A small-molecule ligand and the protein it binds are described below.
Small molecule (SMILES): CC(=O)N[C@@H]1[C@@H](O)[C@H](O)[C@@H](CO)O[C@H]1O

Sequence of chain 1.B:
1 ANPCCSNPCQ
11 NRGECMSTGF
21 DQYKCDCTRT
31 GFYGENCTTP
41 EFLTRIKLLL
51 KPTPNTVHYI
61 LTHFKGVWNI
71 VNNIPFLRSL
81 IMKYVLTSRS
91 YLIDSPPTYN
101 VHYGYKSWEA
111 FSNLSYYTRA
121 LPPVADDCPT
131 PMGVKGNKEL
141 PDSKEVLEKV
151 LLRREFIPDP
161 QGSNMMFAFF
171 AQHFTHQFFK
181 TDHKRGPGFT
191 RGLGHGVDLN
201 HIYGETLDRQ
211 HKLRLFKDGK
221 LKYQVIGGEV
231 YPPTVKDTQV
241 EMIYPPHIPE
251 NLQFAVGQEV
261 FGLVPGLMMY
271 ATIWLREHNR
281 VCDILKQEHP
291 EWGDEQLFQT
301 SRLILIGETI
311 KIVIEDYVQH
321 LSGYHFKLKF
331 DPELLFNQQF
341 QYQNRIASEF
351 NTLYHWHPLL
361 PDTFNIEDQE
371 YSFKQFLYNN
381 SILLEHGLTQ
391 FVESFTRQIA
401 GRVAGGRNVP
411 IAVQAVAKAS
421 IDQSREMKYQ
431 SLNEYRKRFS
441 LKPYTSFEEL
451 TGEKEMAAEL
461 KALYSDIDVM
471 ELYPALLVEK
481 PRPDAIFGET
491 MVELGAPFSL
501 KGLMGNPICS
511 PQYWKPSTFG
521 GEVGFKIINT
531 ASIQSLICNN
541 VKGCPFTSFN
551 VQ

Binding-site contacts:
Ligand atom C5 contacts residue TYR23 of chain 1.B at 3.7 Å (hydrophobic).
Ligand atom C1 contacts residue TYR23 of chain 1.B at 3.5 Å (hydrophobic).
Ligand atom C3 contacts residue ASN36 of chain 1.B at 3.7 Å.
Ligand atom O7 contacts residue ASN36 of chain 1.B at 3.6 Å.
Ligand atom C8 contacts residue GLU35 of chain 1.B at 3.4 Å.
Ligand atom O5 contacts residue ASN36 of chain 1.B at 2.4 Å (h-bond).
Ligand atom O6 contacts residue SER6 of chain 1.B at 4.3 Å.
Ligand atom N2 contacts residue ASN36 of chain 1.B at 2.8 Å (h-bond).
Ligand atom O6 contacts residue TYR23 of chain 1.B at 4.1 Å.
Ligand atom C2 contacts residue GLU35 of chain 1.B at 4.0 Å.
Ligand atom O5 contacts residue TYR23 of chain 1.B at 3.5 Å (h-bond).
Ligand atom C1 contacts residue GLU35 of chain 1.B at 4.1 Å.
Ligand atom C7 contacts residue ASN36 of chain 1.B at 3.5 Å.
Ligand atom C4 contacts residue ASN36 of chain 1.B at 4.1 Å.
Ligand atom C1 contacts residue ASN36 of chain 1.B at 1.4 Å.
Ligand atom N2 contacts residue GLU35 of chain 1.B at 3.0 Å (salt-bridge).
Ligand atom C2 contacts residue ASN36 of chain 1.B at 2.3 Å.
Ligand atom O6 contacts residue PRO8 of chain 1.B at 3.7 Å.
Ligand atom C6 contacts residue TYR23 of chain 1.B at 4.3 Å (hydrophobic).
Ligand atom C3 contacts residue GLU35 of chain 1.B at 4.4 Å.
Ligand atom C7 contacts residue GLU35 of chain 1.B at 3.6 Å.
Ligand atom C5 contacts residue ASN36 of chain 1.B at 3.7 Å.